Binding-site contacts:
Ligand atom CL contacts residue HIS197 of chain 1.A at 3.9 Å.
Ligand atom OM contacts residue LYS161 of chain 1.A at 2.3 Å (salt-bridge).
Ligand atom OT contacts residue VAL25 of chain 1.A at 3.8 Å.
Ligand atom SW contacts residue HIS139 of chain 1.A at 3.1 Å (h-bond).
Ligand atom SW contacts residue CYS158 of chain 1.A at 3.7 Å.
Ligand atom CV contacts residue ZN1 of chain 1.D at 3.3 Å.
Ligand atom CV contacts residue ZN1 of chain 1.C at 3.2 Å.
Ligand atom SR contacts residue HIS197 of chain 1.A at 3.6 Å.
Ligand atom CO contacts residue ASN167 of chain 1.A at 4.1 Å.
Ligand atom SW contacts residue HIS79 of chain 1.A at 3.4 Å (h-bond).
Ligand atom SW contacts residue HIS197 of chain 1.A at 3.7 Å.
Ligand atom CL contacts residue LYS161 of chain 1.A at 1.3 Å.
Ligand atom OM contacts residue ASN167 of chain 1.A at 3.1 Å (h-bond).
Ligand atom OT contacts residue ASN167 of chain 1.A at 3.0 Å (h-bond).
Ligand atom SW contacts residue ASP81 of chain 1.A at 3.8 Å.
Ligand atom CU contacts residue ZN1 of chain 1.D at 3.6 Å.
Ligand atom CV contacts residue ASP81 of chain 1.A at 3.5 Å.
Ligand atom CO contacts residue LYS161 of chain 1.A at 3.7 Å.
Ligand atom CU contacts residue VAL25 of chain 1.A at 4.3 Å (hydrophobic).
Ligand atom CS contacts residue HIS197 of chain 1.A at 4.3 Å.
Ligand atom CS contacts residue VAL25 of chain 1.A at 3.9 Å (hydrophobic).
Ligand atom CL contacts residue GLY166 of chain 1.A at 3.7 Å.
Ligand atom CN contacts residue GLY166 of chain 1.A at 4.0 Å.
Ligand atom CO contacts residue TRP28 of chain 1.A at 3.9 Å (hydrophobic).
Ligand atom CV contacts residue HIS79 of chain 1.A at 3.6 Å.
Ligand atom CN contacts residue LYS161 of chain 1.A at 2.4 Å.
Ligand atom SW contacts residue HIS77 of chain 1.A at 3.8 Å.
Ligand atom CN contacts residue ASN167 of chain 1.A at 4.0 Å.
Ligand atom CU contacts residue ASP81 of chain 1.A at 4.2 Å.
Ligand atom CN contacts residue HIS197 of chain 1.A at 4.2 Å.
Ligand atom CU contacts residue HIS197 of chain 1.A at 4.1 Å.
Ligand atom SR contacts residue VAL31 of chain 1.A at 4.1 Å.
Ligand atom CS contacts residue ZN1 of chain 1.D at 4.2 Å.
Ligand atom OM contacts residue GLY166 of chain 1.A at 3.9 Å.
Ligand atom CS contacts residue ASN167 of chain 1.A at 4.2 Å.
Ligand atom OM contacts residue HIS139 of chain 1.A at 3.6 Å.
Ligand atom OM contacts residue LEU165 of chain 1.A at 4.3 Å.
Ligand atom SW contacts residue ZN1 of chain 1.D at 2.3 Å.
Ligand atom SW contacts residue ZN1 of chain 1.C at 2.2 Å.
Ligand atom CL contacts residue ASN167 of chain 1.A at 3.6 Å.

Sequence of chain 1.A:
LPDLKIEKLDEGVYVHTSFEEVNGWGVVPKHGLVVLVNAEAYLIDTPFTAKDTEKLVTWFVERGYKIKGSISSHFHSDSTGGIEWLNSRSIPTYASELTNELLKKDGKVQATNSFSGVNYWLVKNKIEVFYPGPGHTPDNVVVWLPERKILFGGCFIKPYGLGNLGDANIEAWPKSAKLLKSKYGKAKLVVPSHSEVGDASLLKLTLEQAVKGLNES

The protein below binds the small molecule below.
Small molecule (SMILES): O=CCCSC(=O)CC[S-]